Sequence of chain 1.B:
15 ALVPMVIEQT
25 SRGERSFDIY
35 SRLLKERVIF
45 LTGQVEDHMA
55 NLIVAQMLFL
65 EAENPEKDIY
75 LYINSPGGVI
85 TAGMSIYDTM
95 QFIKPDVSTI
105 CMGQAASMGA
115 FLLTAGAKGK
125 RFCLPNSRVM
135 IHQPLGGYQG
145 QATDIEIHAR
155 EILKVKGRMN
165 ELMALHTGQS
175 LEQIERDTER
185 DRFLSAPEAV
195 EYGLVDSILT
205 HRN

Sequence of chain 1.A:
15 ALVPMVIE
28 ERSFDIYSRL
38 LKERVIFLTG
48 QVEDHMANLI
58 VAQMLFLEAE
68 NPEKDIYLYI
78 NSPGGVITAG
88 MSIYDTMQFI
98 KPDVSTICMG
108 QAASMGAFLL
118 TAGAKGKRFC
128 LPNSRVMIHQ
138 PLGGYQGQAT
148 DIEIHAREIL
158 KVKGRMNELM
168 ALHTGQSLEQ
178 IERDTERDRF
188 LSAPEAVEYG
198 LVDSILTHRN

This protein binds this small molecule.
Small molecule (SMILES): CC(C)(C(=O)NCCSc1ccccc1Cl)S(=O)(=O)c1ccc(C(F)(F)F)cn1

Binding-site contacts:
Ligand atom FAD contacts residue TYR74 of chain 1.B at 4.0 Å.
Ligand atom OAM contacts residue TYR76 of chain 1.B at 3.1 Å (h-bond).
Ligand atom CBA contacts residue ALA66 of chain 1.A at 3.4 Å (hydrophobic).
Ligand atom CAP contacts residue TYR74 of chain 1.B at 3.7 Å (hydrophobic).
Ligand atom CAN contacts residue TYR76 of chain 1.B at 3.4 Å (hydrophobic).
Ligand atom CAT contacts residue GLU40 of chain 1.B at 3.4 Å.
Ligand atom CAT contacts residue VAL42 of chain 1.B at 3.6 Å (hydrophobic).
Ligand atom SAL contacts residue ARG206 of chain 1.B at 3.8 Å.
Ligand atom CAQ contacts residue VAL42 of chain 1.B at 3.8 Å (hydrophobic).
Ligand atom SAV contacts residue LEU37 of chain 1.B at 3.5 Å.
Ligand atom CBB contacts residue GLU40 of chain 1.B at 3.4 Å.
Ligand atom CLB contacts residue PHE63 of chain 1.A at 3.8 Å.
Ligand atom CAX contacts residue ALA66 of chain 1.A at 3.5 Å (hydrophobic).
Ligand atom CAN contacts residue TYR74 of chain 1.B at 3.4 Å (hydrophobic).
Ligand atom SAV contacts residue ALA66 of chain 1.A at 3.8 Å.
Ligand atom CAY contacts residue ALA66 of chain 1.A at 3.2 Å (hydrophobic).
Ligand atom CBA contacts residue GLU40 of chain 1.B at 3.6 Å.
Ligand atom CLB contacts residue LEU37 of chain 1.B at 3.3 Å.
Ligand atom CLB contacts residue ALA66 of chain 1.A at 4.0 Å.
Ligand atom CBB contacts residue ALA66 of chain 1.A at 3.1 Å (hydrophobic).
Ligand atom NAS contacts residue GLU40 of chain 1.B at 3.7 Å.
Ligand atom OAM contacts residue ARG206 of chain 1.B at 3.5 Å (salt-bridge).
Ligand atom CAU contacts residue GLU40 of chain 1.B at 3.5 Å.
Ligand atom CAW contacts residue GLU40 of chain 1.B at 3.3 Å.
Ligand atom CAZ contacts residue ALA66 of chain 1.A at 3.0 Å (hydrophobic).
Ligand atom CAQ contacts residue TYR76 of chain 1.B at 3.8 Å (hydrophobic).
Ligand atom CAX contacts residue GLU40 of chain 1.B at 3.1 Å.
Ligand atom CLB contacts residue ARG36 of chain 1.B at 3.2 Å.
Ligand atom CAW contacts residue ALA66 of chain 1.A at 3.6 Å (hydrophobic).
Ligand atom FAB contacts residue PHE126 of chain 1.B at 2.9 Å.
Ligand atom CAZ contacts residue GLU40 of chain 1.B at 3.4 Å.
Ligand atom OAR contacts residue TYR76 of chain 1.B at 3.0 Å (h-bond).
Ligand atom CAH contacts residue ILE104 of chain 1.B at 3.8 Å (hydrophobic).
Ligand atom CBB contacts residue ARG36 of chain 1.B at 3.7 Å.
Ligand atom NAS contacts residue VAL42 of chain 1.B at 3.6 Å.
Ligand atom OAK contacts residue ARG206 of chain 1.B at 2.7 Å (salt-bridge).
Ligand atom OAM contacts residue PHE96 of chain 1.A at 3.9 Å.
Ligand atom CBA contacts residue ARG36 of chain 1.B at 3.1 Å.
Ligand atom CAY contacts residue GLU40 of chain 1.B at 3.0 Å.
Ligand atom SAV contacts residue LEU62 of chain 1.A at 3.2 Å (h-bond).